Sequence of chain 1.A:
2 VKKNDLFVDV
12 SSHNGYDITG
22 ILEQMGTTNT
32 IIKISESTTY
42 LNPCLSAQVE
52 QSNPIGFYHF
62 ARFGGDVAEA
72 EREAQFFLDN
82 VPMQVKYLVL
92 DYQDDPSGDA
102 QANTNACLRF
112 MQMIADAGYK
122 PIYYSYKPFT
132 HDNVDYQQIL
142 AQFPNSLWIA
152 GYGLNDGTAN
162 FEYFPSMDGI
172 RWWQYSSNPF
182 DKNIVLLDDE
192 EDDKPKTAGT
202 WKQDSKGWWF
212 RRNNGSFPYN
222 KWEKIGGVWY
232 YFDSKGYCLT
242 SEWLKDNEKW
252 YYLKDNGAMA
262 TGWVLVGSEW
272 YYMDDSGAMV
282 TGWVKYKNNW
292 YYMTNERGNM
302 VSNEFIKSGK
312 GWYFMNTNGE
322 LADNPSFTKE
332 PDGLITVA

Binding-site contacts:
Ligand atom OXT contacts residue ALA1 of chain 1.D at 4.4 Å.
Ligand atom CG contacts residue GLY154 of chain 1.A at 3.2 Å.
Ligand atom CD contacts residue GLY154 of chain 1.A at 4.4 Å.
Ligand atom CB contacts residue GLY154 of chain 1.A at 4.2 Å.
Ligand atom OXT contacts residue AMV1 of chain 1.B at 4.2 Å.
Ligand atom CG contacts residue ALA1 of chain 1.D at 3.9 Å (hydrophobic).
Ligand atom O contacts residue TYR164 of chain 1.A at 3.6 Å.
Ligand atom N contacts residue ALA1 of chain 1.D at 1.4 Å.
Ligand atom C contacts residue TYR164 of chain 1.A at 4.2 Å (hydrophobic).
Ligand atom C contacts residue AMV1 of chain 1.B at 3.8 Å.
Ligand atom OE1 contacts residue LEU155 of chain 1.A at 3.5 Å.
Ligand atom OXT contacts residue TYR164 of chain 1.A at 4.4 Å.
Ligand atom CA contacts residue ALA1 of chain 1.D at 2.5 Å (hydrophobic).
Ligand atom CA contacts residue GLY154 of chain 1.A at 4.1 Å.
Ligand atom N contacts residue AMV1 of chain 1.B at 4.1 Å.
Ligand atom CD contacts residue LEU155 of chain 1.A at 3.4 Å (hydrophobic).
Ligand atom C contacts residue ALA1 of chain 1.D at 3.4 Å (hydrophobic).
Ligand atom CG contacts residue LEU155 of chain 1.A at 3.8 Å (hydrophobic).
Ligand atom CB contacts residue ALA1 of chain 1.D at 3.7 Å (hydrophobic).
Ligand atom O contacts residue AMV1 of chain 1.B at 3.4 Å.
Ligand atom N contacts residue GLY154 of chain 1.A at 3.0 Å (h-bond).
Ligand atom O contacts residue ALA1 of chain 1.D at 3.4 Å.
Ligand atom O contacts residue GLY154 of chain 1.A at 4.0 Å.

This protein binds this small molecule.
Small molecule (SMILES): N[C@H](CCC(=O)O)C(=O)O